Sequence of chain 53.E:
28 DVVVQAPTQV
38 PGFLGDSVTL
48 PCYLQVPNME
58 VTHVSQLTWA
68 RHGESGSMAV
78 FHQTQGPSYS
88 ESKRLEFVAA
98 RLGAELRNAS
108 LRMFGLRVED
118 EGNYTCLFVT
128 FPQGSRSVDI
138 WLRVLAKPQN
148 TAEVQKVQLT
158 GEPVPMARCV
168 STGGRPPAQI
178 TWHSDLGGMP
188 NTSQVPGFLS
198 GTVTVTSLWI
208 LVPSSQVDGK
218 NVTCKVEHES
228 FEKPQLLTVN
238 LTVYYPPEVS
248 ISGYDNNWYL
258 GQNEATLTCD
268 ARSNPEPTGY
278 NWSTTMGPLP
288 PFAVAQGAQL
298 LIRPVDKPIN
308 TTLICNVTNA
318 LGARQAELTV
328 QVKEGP

Binding-site contacts:
Ligand atom O7 contacts residue GLN322 of chain 53.E at 4.4 Å.
Ligand atom C2 contacts residue ASN313 of chain 53.E at 2.4 Å.
Ligand atom C3 contacts residue ASN313 of chain 53.E at 3.8 Å.
Ligand atom C1 contacts residue ASN313 of chain 53.E at 1.4 Å.
Ligand atom C8 contacts residue GLN322 of chain 53.E at 3.2 Å.
Ligand atom C5 contacts residue ASN313 of chain 53.E at 3.6 Å.
Ligand atom C6 contacts residue THR315 of chain 53.E at 3.8 Å.
Ligand atom C4 contacts residue ASN313 of chain 53.E at 4.2 Å.
Ligand atom N2 contacts residue GLN322 of chain 53.E at 4.5 Å.
Ligand atom N2 contacts residue ASN313 of chain 53.E at 3.0 Å (h-bond).
Ligand atom C7 contacts residue GLN322 of chain 53.E at 3.9 Å.
Ligand atom C5 contacts residue THR315 of chain 53.E at 4.0 Å.
Ligand atom O7 contacts residue ASN313 of chain 53.E at 3.6 Å.
Ligand atom O5 contacts residue ASN313 of chain 53.E at 2.3 Å (h-bond).
Ligand atom O5 contacts residue THR315 of chain 53.E at 3.9 Å.
Ligand atom C7 contacts residue ASN313 of chain 53.E at 3.5 Å.

This small molecule binds to this protein.
Small molecule (SMILES): CC(=O)N[C@@H]1[C@@H](O)[C@H](O)[C@@H](CO)O[C@H]1O